Binding-site contacts:
Ligand atom C18 contacts residue ASN447 of chain 1.A at 3.5 Å.
Ligand atom C16 contacts residue PHE424 of chain 1.A at 3.8 Å (hydrophobic).
Ligand atom C22 contacts residue TYR451 of chain 1.A at 3.9 Å (hydrophobic).
Ligand atom N19 contacts residue ASP120 of chain 1.A at 2.7 Å (salt-bridge).
Ligand atom N19 contacts residue TYR451 of chain 1.A at 3.8 Å.
Ligand atom C16 contacts residue ASP120 of chain 1.A at 3.6 Å.
Ligand atom C4 contacts residue ASN428 of chain 1.A at 3.7 Å.
Ligand atom C11 contacts residue PHE425 of chain 1.A at 3.6 Å (hydrophobic).
Ligand atom C20 contacts residue ASN447 of chain 1.A at 3.3 Å.
Ligand atom C10 contacts residue VAL121 of chain 1.A at 3.8 Å (hydrophobic).
Ligand atom C5 contacts residue ASN428 of chain 1.A at 3.5 Å.
Ligand atom C18 contacts residue ASP120 of chain 1.A at 3.0 Å.
Ligand atom C11 contacts residue VAL121 of chain 1.A at 3.6 Å (hydrophobic).
Ligand atom C22 contacts residue TRP116 of chain 1.A at 3.8 Å (hydrophobic).
Ligand atom C5 contacts residue PHE200 of chain 1.A at 3.8 Å (hydrophobic).
Ligand atom O17 contacts residue TRP421 of chain 1.A at 3.4 Å.
Ligand atom C10 contacts residue SER210 of chain 1.A at 3.8 Å.
Ligand atom C21 contacts residue ASP120 of chain 1.A at 3.7 Å.
Ligand atom C13 contacts residue PHE425 of chain 1.A at 3.7 Å (hydrophobic).
Ligand atom C3 contacts residue ASN428 of chain 1.A at 3.6 Å.
Ligand atom O17 contacts residue ASN447 of chain 1.A at 2.9 Å (h-bond).
Ligand atom C10 contacts residue PHE425 of chain 1.A at 3.8 Å (hydrophobic).
Ligand atom C22 contacts residue ASN447 of chain 1.A at 3.4 Å.
Ligand atom C1 contacts residue ASN428 of chain 1.A at 3.2 Å.
Ligand atom C16 contacts residue ASN447 of chain 1.A at 3.4 Å.
Ligand atom C6 contacts residue PHE200 of chain 1.A at 3.6 Å (hydrophobic).
Ligand atom C12 contacts residue PHE425 of chain 1.A at 3.5 Å (hydrophobic).
Ligand atom C8 contacts residue SER210 of chain 1.A at 3.6 Å.
Ligand atom O17 contacts residue TYR451 of chain 1.A at 3.8 Å.
Ligand atom C20 contacts residue ASP120 of chain 1.A at 3.6 Å.
Ligand atom O17 contacts residue ASP120 of chain 1.A at 3.0 Å (salt-bridge).
Ligand atom C2 contacts residue ASN428 of chain 1.A at 3.4 Å.
Ligand atom N19 contacts residue ASN447 of chain 1.A at 2.8 Å (h-bond).
Ligand atom N7 contacts residue SER210 of chain 1.A at 3.1 Å (h-bond).
Ligand atom C6 contacts residue TYR443 of chain 1.A at 3.2 Å (hydrophobic).
Ligand atom C9 contacts residue PHE425 of chain 1.A at 3.9 Å (hydrophobic).
Ligand atom C6 contacts residue ASN428 of chain 1.A at 3.2 Å.
Ligand atom C8 contacts residue PHE425 of chain 1.A at 3.7 Å (hydrophobic).
Ligand atom O14 contacts residue PHE424 of chain 1.A at 3.8 Å.
Ligand atom N7 contacts residue SER211 of chain 1.A at 3.9 Å.

Sequence of chain 1.A:
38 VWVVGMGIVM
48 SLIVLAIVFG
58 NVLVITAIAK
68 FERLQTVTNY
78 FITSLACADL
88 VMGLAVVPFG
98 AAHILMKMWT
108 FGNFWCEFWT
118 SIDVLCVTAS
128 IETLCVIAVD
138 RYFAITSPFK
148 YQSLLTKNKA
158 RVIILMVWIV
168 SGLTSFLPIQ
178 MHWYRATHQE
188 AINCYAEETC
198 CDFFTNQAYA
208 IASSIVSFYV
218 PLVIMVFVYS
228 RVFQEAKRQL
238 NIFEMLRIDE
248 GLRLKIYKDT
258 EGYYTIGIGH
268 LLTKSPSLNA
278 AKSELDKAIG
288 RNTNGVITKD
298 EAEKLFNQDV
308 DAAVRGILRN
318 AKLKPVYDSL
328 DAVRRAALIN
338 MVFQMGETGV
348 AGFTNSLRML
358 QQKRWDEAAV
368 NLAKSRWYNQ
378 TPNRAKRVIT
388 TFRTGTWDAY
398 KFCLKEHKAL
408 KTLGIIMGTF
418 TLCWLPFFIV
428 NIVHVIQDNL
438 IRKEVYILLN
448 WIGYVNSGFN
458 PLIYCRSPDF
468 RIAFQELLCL

This protein binds this small molecule.
Small molecule (SMILES): CC(C)NC[C@H](O)COc1cccc2[nH]c3ccccc3c12